Sequence of chain 1.C:
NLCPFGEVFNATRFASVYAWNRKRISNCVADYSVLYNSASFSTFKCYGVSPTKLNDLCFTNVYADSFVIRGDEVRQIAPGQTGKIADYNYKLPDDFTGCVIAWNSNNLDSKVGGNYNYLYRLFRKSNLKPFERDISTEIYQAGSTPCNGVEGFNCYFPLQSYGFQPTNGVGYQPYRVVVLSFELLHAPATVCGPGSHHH

This small molecule binds to this protein.
Small molecule (SMILES): CC(=O)N[C@H]1[C@H](O[C@H]2[C@H](O)[C@@H](NC(C)=O)CO[C@@H]2CO)O[C@H](CO)[C@@H](O[C@@H]2O[C@H](CO)[C@@H](O)[C@H](O)[C@@H]2O)[C@@H]1O

Binding-site contacts:
Ligand atom C3 contacts residue SER41 of chain 1.C at 3.7 Å.
Ligand atom O6 contacts residue VAL37 of chain 1.C at 4.4 Å.
Ligand atom C8 contacts residue GLY9 of chain 1.C at 3.8 Å.
Ligand atom C7 contacts residue ASN13 of chain 1.C at 3.6 Å.
Ligand atom C1 contacts residue ASN13 of chain 1.C at 1.6 Å.
Ligand atom C5 contacts residue ASN13 of chain 1.C at 3.6 Å.
Ligand atom C4 contacts residue ASN13 of chain 1.C at 4.3 Å.
Ligand atom O7 contacts residue GLY9 of chain 1.C at 3.0 Å.
Ligand atom N2 contacts residue SER41 of chain 1.C at 4.0 Å.
Ligand atom C7 contacts residue GLY9 of chain 1.C at 3.7 Å.
Ligand atom C2 contacts residue SER41 of chain 1.C at 4.5 Å.
Ligand atom O7 contacts residue PHE8 of chain 1.C at 4.3 Å.
Ligand atom O6 contacts residue SER41 of chain 1.C at 3.6 Å.
Ligand atom C8 contacts residue PHE8 of chain 1.C at 4.0 Å (hydrophobic).
Ligand atom C3 contacts residue ASN13 of chain 1.C at 3.9 Å.
Ligand atom C8 contacts residue LEU38 of chain 1.C at 3.6 Å (hydrophobic).
Ligand atom O7 contacts residue ASN13 of chain 1.C at 3.5 Å (h-bond).
Ligand atom N2 contacts residue ASN13 of chain 1.C at 3.1 Å (h-bond).
Ligand atom O3 contacts residue SER41 of chain 1.C at 2.8 Å (h-bond).
Ligand atom C8 contacts residue PHE12 of chain 1.C at 4.2 Å (hydrophobic).
Ligand atom O5 contacts residue ASN13 of chain 1.C at 2.4 Å (h-bond).
Ligand atom C2 contacts residue ASN13 of chain 1.C at 2.7 Å.